Sequence of chain 1.C:
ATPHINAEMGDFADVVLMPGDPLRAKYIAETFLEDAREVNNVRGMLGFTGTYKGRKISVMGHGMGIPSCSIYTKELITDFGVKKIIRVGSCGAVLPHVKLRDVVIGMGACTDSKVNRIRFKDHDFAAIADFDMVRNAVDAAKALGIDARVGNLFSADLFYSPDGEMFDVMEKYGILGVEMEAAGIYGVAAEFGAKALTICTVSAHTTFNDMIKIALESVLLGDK

Sequence of chain 1.F:
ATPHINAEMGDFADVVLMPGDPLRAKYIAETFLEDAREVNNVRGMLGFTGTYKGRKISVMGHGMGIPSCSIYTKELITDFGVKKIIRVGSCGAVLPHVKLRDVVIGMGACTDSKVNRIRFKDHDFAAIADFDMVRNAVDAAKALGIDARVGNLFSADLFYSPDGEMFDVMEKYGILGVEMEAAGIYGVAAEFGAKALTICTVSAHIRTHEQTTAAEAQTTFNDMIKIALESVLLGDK

The protein below binds the small molecule below.
Small molecule (SMILES): Nc1ncnc2c([C@@H]3O[C@H](CO)[C@@H](O)[C@H]3O)n[nH]c12

Binding-site contacts:
Ligand atom C1' contacts residue PO41 of chain 1.J at 3.0 Å.
Ligand atom O4' contacts residue ARG43 of chain 1.F at 3.6 Å (salt-bridge).
Ligand atom C2 contacts residue PHE159 of chain 1.C at 3.6 Å (hydrophobic).
Ligand atom C5' contacts residue HIS4 of chain 1.F at 3.4 Å.
Ligand atom C6 contacts residue VAL178 of chain 1.C at 3.4 Å (hydrophobic).
Ligand atom O5' contacts residue PHE159 of chain 1.C at 3.6 Å.
Ligand atom N7 contacts residue CYS91 of chain 1.C at 3.5 Å.
Ligand atom O2' contacts residue ARG87 of chain 1.C at 3.3 Å (salt-bridge).
Ligand atom O2' contacts residue MET180 of chain 1.C at 2.9 Å (h-bond).
Ligand atom O3' contacts residue GLU181 of chain 1.C at 2.5 Å (salt-bridge).
Ligand atom C3' contacts residue GLU181 of chain 1.C at 3.3 Å.
Ligand atom C3' contacts residue MET180 of chain 1.C at 3.8 Å (hydrophobic).
Ligand atom O2' contacts residue GLU181 of chain 1.C at 2.5 Å (salt-bridge).
Ligand atom N6 contacts residue GLY92 of chain 1.C at 3.4 Å (h-bond).
Ligand atom N3 contacts residue GLU179 of chain 1.C at 3.9 Å.
Ligand atom C2 contacts residue MET180 of chain 1.C at 3.9 Å (hydrophobic).
Ligand atom N3 contacts residue MET180 of chain 1.C at 3.5 Å.
Ligand atom N8 contacts residue CYS91 of chain 1.C at 3.8 Å.
Ligand atom C9 contacts residue SER90 of chain 1.C at 3.4 Å.
Ligand atom O4' contacts residue PO41 of chain 1.J at 3.5 Å (h-bond).
Ligand atom C2' contacts residue PO41 of chain 1.J at 3.7 Å.
Ligand atom O5' contacts residue ARG43 of chain 1.F at 3.8 Å.
Ligand atom O2' contacts residue GLU179 of chain 1.C at 3.4 Å.
Ligand atom C4' contacts residue PO41 of chain 1.J at 3.5 Å.
Ligand atom C3' contacts residue PO41 of chain 1.J at 3.6 Å.
Ligand atom C5' contacts residue PHE159 of chain 1.C at 3.8 Å (hydrophobic).
Ligand atom C5 contacts residue VAL178 of chain 1.C at 3.5 Å (hydrophobic).
Ligand atom C1' contacts residue SER90 of chain 1.C at 3.8 Å.
Ligand atom C2' contacts residue GLU181 of chain 1.C at 3.7 Å.
Ligand atom O5' contacts residue HIS4 of chain 1.F at 2.6 Å (h-bond).
Ligand atom O2' contacts residue PO41 of chain 1.J at 3.5 Å (h-bond).
Ligand atom O3' contacts residue PO41 of chain 1.J at 2.6 Å (h-bond).
Ligand atom N7 contacts residue SER90 of chain 1.C at 3.8 Å.
Ligand atom C4' contacts residue ARG43 of chain 1.F at 3.6 Å.
Ligand atom N3 contacts residue PHE159 of chain 1.C at 3.8 Å.
Ligand atom C2' contacts residue MET180 of chain 1.C at 3.5 Å (hydrophobic).
Ligand atom N1 contacts residue VAL178 of chain 1.C at 3.7 Å.
Ligand atom C5' contacts residue MET64 of chain 1.C at 3.6 Å (hydrophobic).
Ligand atom N7 contacts residue GLY92 of chain 1.C at 3.7 Å.
Ligand atom N8 contacts residue SER90 of chain 1.C at 2.7 Å (h-bond).